A protein and the small-molecule ligand that binds it are described below.
Small molecule (SMILES): OC[C@H]1O[C@H](OC[C@H]2O[C@@H](O)[C@H](O)[C@@H](O)[C@@H]2O)[C@H](O)[C@@H](O)[C@H]1O

Binding-site contacts:
Ligand atom O6 contacts residue TRP123 of chain 1.G at 3.0 Å (h-bond).
Ligand atom O4 contacts residue SER76 of chain 1.G at 4.1 Å.
Ligand atom C5 contacts residue TYR122 of chain 1.G at 4.2 Å (hydrophobic).
Ligand atom O4 contacts residue ASP125 of chain 1.G at 2.8 Å (salt-bridge).
Ligand atom C4 contacts residue TYR78 of chain 1.G at 3.9 Å (hydrophobic).
Ligand atom O6 contacts residue GLY121 of chain 1.G at 3.7 Å.
Ligand atom O5 contacts residue TYR122 of chain 1.G at 3.2 Å (h-bond).
Ligand atom C4 contacts residue TYR122 of chain 1.G at 3.9 Å (hydrophobic).
Ligand atom O5 contacts residue GLY121 of chain 1.G at 4.1 Å.
Ligand atom O4 contacts residue GLY121 of chain 1.G at 3.6 Å.
Ligand atom C4 contacts residue ASP125 of chain 1.G at 3.5 Å.
Ligand atom C6 contacts residue ASP125 of chain 1.G at 3.1 Å.
Ligand atom O3 contacts residue GLY1 of chain 1.G at 2.8 Å (h-bond).
Ligand atom C6 contacts residue TYR122 of chain 1.G at 4.1 Å (hydrophobic).
Ligand atom C6 contacts residue VAL80 of chain 1.G at 3.9 Å (hydrophobic).
Ligand atom C5 contacts residue ASP125 of chain 1.G at 3.9 Å.
Ligand atom O6 contacts residue TYR78 of chain 1.G at 3.5 Å (h-bond).
Ligand atom C6 contacts residue TYR78 of chain 1.G at 3.9 Å (hydrophobic).
Ligand atom O2 contacts residue PHE47 of chain 1.G at 4.2 Å.
Ligand atom O4 contacts residue TRP123 of chain 1.G at 4.0 Å.
Ligand atom O6 contacts residue ASP125 of chain 1.G at 2.9 Å (salt-bridge).
Ligand atom O4 contacts residue TYR122 of chain 1.G at 4.3 Å.
Ligand atom C6 contacts residue TYR122 of chain 1.G at 4.0 Å (hydrophobic).
Ligand atom C5 contacts residue TYR122 of chain 1.G at 3.9 Å (hydrophobic).
Ligand atom O4 contacts residue TYR122 of chain 1.G at 3.2 Å.
Ligand atom C3 contacts residue TYR78 of chain 1.G at 3.8 Å (hydrophobic).
Ligand atom O6 contacts residue TYR122 of chain 1.G at 2.9 Å (h-bond).
Ligand atom O6 contacts residue VAL80 of chain 1.G at 4.2 Å.
Ligand atom C3 contacts residue GLY1 of chain 1.G at 3.7 Å.
Ligand atom C6 contacts residue TYR78 of chain 1.G at 3.1 Å (hydrophobic).
Ligand atom C1 contacts residue TYR122 of chain 1.G at 3.8 Å (hydrophobic).
Ligand atom C4 contacts residue GLY1 of chain 1.G at 3.8 Å.
Ligand atom C6 contacts residue TRP123 of chain 1.G at 3.9 Å (hydrophobic).
Ligand atom O4 contacts residue GLY1 of chain 1.G at 3.0 Å (h-bond).
Ligand atom O5 contacts residue TYR78 of chain 1.G at 3.7 Å.
Ligand atom C4 contacts residue TYR78 of chain 1.G at 3.8 Å (hydrophobic).
Ligand atom C3 contacts residue TYR122 of chain 1.G at 4.2 Å (hydrophobic).
Ligand atom C2 contacts residue GLY1 of chain 1.G at 4.0 Å.
Ligand atom C5 contacts residue TYR78 of chain 1.G at 3.7 Å (hydrophobic).
Ligand atom C5 contacts residue TYR78 of chain 1.G at 3.9 Å (hydrophobic).

Sequence of chain 1.G:
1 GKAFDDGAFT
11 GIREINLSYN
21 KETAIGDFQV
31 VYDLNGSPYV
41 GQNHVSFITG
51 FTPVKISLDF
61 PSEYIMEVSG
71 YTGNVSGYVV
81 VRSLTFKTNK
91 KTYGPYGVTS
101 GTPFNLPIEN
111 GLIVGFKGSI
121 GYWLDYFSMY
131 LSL